Sequence of chain 1.A:
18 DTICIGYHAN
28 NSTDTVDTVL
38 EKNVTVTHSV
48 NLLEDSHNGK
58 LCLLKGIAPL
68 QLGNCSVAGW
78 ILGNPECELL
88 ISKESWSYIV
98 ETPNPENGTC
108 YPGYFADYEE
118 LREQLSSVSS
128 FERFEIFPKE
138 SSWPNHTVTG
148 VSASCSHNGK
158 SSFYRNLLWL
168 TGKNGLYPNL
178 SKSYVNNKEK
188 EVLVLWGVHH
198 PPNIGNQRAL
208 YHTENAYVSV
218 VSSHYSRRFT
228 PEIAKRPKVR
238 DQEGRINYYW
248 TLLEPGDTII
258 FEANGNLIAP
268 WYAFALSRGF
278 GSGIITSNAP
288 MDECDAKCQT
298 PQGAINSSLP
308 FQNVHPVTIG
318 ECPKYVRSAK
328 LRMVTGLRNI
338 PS

The protein below binds the small molecule below.
Small molecule (SMILES): CC(=O)N[C@@H]1[C@@H](O)[C@H](O)[C@@H](CO)O[C@H]1O

Binding-site contacts:
Ligand atom C8 contacts residue ASN142 of chain 1.A at 3.9 Å.
Ligand atom C2 contacts residue ASN142 of chain 1.A at 2.5 Å.
Ligand atom C7 contacts residue ASN142 of chain 1.A at 3.5 Å.
Ligand atom C5 contacts residue ASN142 of chain 1.A at 3.8 Å.
Ligand atom O7 contacts residue ASN142 of chain 1.A at 4.4 Å.
Ligand atom C4 contacts residue ASN142 of chain 1.A at 4.4 Å.
Ligand atom O5 contacts residue ASN142 of chain 1.A at 2.5 Å (h-bond).
Ligand atom C8 contacts residue PRO141 of chain 1.A at 3.7 Å (hydrophobic).
Ligand atom N2 contacts residue ASN142 of chain 1.A at 3.0 Å (h-bond).
Ligand atom C1 contacts residue ASN142 of chain 1.A at 1.5 Å.
Ligand atom C3 contacts residue ASN142 of chain 1.A at 3.9 Å.